Binding-site contacts:
Ligand atom N1 contacts residue ASN600 of chain 1.B at 4.0 Å.
Ligand atom O3' contacts residue TYR521 of chain 1.B at 2.9 Å (h-bond).
Ligand atom C5 contacts residue ASN600 of chain 1.B at 3.7 Å.
Ligand atom O3B contacts residue ASP516 of chain 1.B at 3.9 Å.
Ligand atom C8 contacts residue ASN600 of chain 1.B at 4.0 Å.
Ligand atom C2 contacts residue ASN600 of chain 1.B at 3.8 Å.
Ligand atom O1B contacts residue ARG569 of chain 1.B at 3.2 Å (salt-bridge).
Ligand atom O3' contacts residue LEU520 of chain 1.B at 3.1 Å (h-bond).
Ligand atom O1B contacts residue SER519 of chain 1.B at 3.6 Å.
Ligand atom O4' contacts residue THR649 of chain 1.B at 3.6 Å.
Ligand atom N2 contacts residue TYR603 of chain 1.B at 3.3 Å.
Ligand atom N3 contacts residue TYR603 of chain 1.B at 3.8 Å.
Ligand atom O1B contacts residue LYS596 of chain 1.B at 3.6 Å.
Ligand atom O2B contacts residue ASN650 of chain 1.B at 3.1 Å (h-bond).
Ligand atom O2A contacts residue ASP516 of chain 1.B at 3.9 Å.
Ligand atom PB contacts residue ASN650 of chain 1.B at 4.1 Å.
Ligand atom C4 contacts residue ASN600 of chain 1.B at 4.0 Å.
Ligand atom C5' contacts residue ASN650 of chain 1.B at 3.0 Å.
Ligand atom O2B contacts residue PHE517 of chain 1.B at 3.6 Å (h-bond).
Ligand atom O3' contacts residue PRO522 of chain 1.B at 3.5 Å.
Ligand atom PB contacts residue SER519 of chain 1.B at 3.9 Å.
Ligand atom O2A contacts residue ASN650 of chain 1.B at 2.9 Å (h-bond).
Ligand atom O5' contacts residue ASN650 of chain 1.B at 3.8 Å.
Ligand atom O3' contacts residue SER519 of chain 1.B at 3.9 Å.
Ligand atom C2' contacts residue ASN600 of chain 1.B at 3.7 Å.
Ligand atom N3 contacts residue ASN600 of chain 1.B at 3.9 Å.
Ligand atom O1G contacts residue LYS596 of chain 1.B at 2.8 Å (salt-bridge).
Ligand atom N2 contacts residue ASN600 of chain 1.B at 3.3 Å (h-bond).
Ligand atom O3G contacts residue ARG569 of chain 1.B at 3.5 Å (salt-bridge).
Ligand atom C4' contacts residue THR649 of chain 1.B at 4.0 Å.
Ligand atom C2 contacts residue TYR603 of chain 1.B at 4.0 Å (hydrophobic).
Ligand atom O2B contacts residue LEU520 of chain 1.B at 3.4 Å (h-bond).
Ligand atom C3' contacts residue ASN600 of chain 1.B at 3.9 Å.
Ligand atom O2G contacts residue ASP516 of chain 1.B at 4.0 Å.
Ligand atom N7 contacts residue ASN600 of chain 1.B at 3.8 Å.
Ligand atom PA contacts residue ASN650 of chain 1.B at 3.9 Å.
Ligand atom O2B contacts residue SER519 of chain 1.B at 3.3 Å (h-bond).
Ligand atom C2' contacts residue TYR521 of chain 1.B at 3.5 Å (hydrophobic).
Ligand atom N2 contacts residue GLY604 of chain 1.B at 3.5 Å.
Ligand atom O3B contacts residue ASN650 of chain 1.B at 4.1 Å.

This small molecule binds to this protein.
Small molecule (SMILES): Nc1nc2c(ncn2[C@H]2C[C@H](O)[C@@H](CO[P](=O)(O)O[P](=O)(O)OP(=O)(O)O)O2)c(=O)[nH]1

Sequence of chain 1.B:
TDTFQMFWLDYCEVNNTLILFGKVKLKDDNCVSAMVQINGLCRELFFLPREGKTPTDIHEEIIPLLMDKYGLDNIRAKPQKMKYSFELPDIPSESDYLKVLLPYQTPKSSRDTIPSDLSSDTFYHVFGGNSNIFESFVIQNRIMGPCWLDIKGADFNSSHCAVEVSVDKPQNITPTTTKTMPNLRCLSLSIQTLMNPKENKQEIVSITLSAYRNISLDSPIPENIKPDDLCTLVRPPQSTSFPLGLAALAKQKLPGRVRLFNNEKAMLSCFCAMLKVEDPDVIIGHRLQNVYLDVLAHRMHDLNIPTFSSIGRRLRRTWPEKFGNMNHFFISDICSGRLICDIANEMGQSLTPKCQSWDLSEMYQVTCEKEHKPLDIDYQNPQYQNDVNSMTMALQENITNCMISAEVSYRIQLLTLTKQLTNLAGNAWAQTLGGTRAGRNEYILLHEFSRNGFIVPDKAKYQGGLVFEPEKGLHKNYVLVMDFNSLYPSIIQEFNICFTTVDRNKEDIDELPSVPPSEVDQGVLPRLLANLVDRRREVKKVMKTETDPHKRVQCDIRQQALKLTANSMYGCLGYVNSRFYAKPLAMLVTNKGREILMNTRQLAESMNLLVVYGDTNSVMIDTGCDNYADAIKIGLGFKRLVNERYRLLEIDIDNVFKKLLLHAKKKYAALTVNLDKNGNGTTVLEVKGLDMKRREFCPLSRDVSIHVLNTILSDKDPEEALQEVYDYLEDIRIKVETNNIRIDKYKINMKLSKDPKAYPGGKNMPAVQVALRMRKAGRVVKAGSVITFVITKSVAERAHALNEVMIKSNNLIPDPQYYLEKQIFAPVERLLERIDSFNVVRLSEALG